Sequence of chain 1.B:
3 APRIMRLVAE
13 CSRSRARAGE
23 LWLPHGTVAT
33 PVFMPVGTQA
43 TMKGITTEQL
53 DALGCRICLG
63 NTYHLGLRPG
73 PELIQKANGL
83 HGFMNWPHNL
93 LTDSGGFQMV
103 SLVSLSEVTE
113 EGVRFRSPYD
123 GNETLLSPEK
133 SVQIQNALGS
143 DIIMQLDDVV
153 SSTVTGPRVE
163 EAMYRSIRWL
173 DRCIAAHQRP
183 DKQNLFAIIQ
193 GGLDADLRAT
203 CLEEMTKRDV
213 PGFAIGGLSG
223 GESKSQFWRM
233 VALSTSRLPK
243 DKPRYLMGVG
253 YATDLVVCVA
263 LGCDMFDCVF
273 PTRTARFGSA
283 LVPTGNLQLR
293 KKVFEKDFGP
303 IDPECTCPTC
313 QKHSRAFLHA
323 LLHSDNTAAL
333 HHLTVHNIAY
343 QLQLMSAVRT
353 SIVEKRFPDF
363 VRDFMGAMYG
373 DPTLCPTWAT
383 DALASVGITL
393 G

This protein binds this small molecule.
Small molecule (SMILES): N[C@@H](CCC(=O)O)C(=O)O

Binding-site contacts:
Ligand atom O contacts residue GLU131 of chain 1.B at 3.7 Å.
Ligand atom CD contacts residue ARG174 of chain 1.B at 3.9 Å.
Ligand atom OE1 contacts residue ARG174 of chain 1.B at 4.3 Å.
Ligand atom OE1 contacts residue GLU112 of chain 1.B at 4.3 Å.
Ligand atom CB contacts residue ARG174 of chain 1.B at 4.4 Å.
Ligand atom C contacts residue GLU131 of chain 1.B at 3.9 Å.
Ligand atom CG contacts residue ARG174 of chain 1.B at 3.5 Å.
Ligand atom OXT contacts residue GLU131 of chain 1.B at 4.2 Å.
Ligand atom O contacts residue ARG174 of chain 1.B at 4.4 Å.
Ligand atom OE2 contacts residue ARG174 of chain 1.B at 4.0 Å.
Ligand atom CA contacts residue ARG174 of chain 1.B at 4.4 Å.